Sequence of chain 1.F:
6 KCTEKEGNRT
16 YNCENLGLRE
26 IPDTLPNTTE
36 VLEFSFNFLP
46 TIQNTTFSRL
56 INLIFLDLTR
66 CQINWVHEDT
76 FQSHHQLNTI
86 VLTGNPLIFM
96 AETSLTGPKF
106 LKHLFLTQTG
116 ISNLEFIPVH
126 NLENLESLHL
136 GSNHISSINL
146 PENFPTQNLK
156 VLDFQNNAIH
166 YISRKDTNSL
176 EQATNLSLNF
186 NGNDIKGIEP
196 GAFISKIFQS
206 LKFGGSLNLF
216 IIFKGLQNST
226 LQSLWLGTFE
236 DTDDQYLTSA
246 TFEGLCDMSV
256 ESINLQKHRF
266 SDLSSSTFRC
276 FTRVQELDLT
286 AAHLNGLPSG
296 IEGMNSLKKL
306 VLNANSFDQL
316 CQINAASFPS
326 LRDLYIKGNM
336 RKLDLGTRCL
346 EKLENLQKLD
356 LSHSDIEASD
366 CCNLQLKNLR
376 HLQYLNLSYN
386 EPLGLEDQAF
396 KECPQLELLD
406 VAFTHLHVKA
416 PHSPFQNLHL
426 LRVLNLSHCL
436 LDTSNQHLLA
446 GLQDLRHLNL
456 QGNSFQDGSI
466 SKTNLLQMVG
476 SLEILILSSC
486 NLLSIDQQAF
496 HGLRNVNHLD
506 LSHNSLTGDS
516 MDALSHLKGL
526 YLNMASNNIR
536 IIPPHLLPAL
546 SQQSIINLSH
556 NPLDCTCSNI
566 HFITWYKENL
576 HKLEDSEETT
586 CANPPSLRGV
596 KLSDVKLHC

This small molecule binds to this protein.
Small molecule (SMILES): CC(=O)N[C@H]1[C@H](O[C@H]2[C@H](O)[C@@H](NC(C)=O)CO[C@@H]2CO)O[C@H](CO)[C@@H](O[C@@H]2O[C@H](CO)[C@@H](O)[C@H](O)[C@@H]2O)[C@@H]1O

Binding-site contacts:
Ligand atom C5 contacts residue ASN430 of chain 1.F at 3.6 Å.
Ligand atom N2 contacts residue ASP405 of chain 1.F at 2.8 Å (salt-bridge).
Ligand atom N2 contacts residue ALA407 of chain 1.F at 4.1 Å.
Ligand atom O3 contacts residue NAG2 of chain 1.BA at 3.5 Å.
Ligand atom C8 contacts residue NAG2 of chain 1.BA at 3.9 Å.
Ligand atom C6 contacts residue HIS452 of chain 1.F at 3.3 Å.
Ligand atom C6 contacts residue VAL428 of chain 1.F at 3.8 Å (hydrophobic).
Ligand atom C8 contacts residue HIS452 of chain 1.F at 3.6 Å.
Ligand atom O5 contacts residue NAG1 of chain 1.BA at 3.2 Å.
Ligand atom C7 contacts residue ASN430 of chain 1.F at 3.7 Å.
Ligand atom O6 contacts residue HIS452 of chain 1.F at 3.3 Å (h-bond).
Ligand atom C1 contacts residue ASN430 of chain 1.F at 1.4 Å.
Ligand atom C3 contacts residue ASN430 of chain 1.F at 3.8 Å.
Ligand atom C1 contacts residue ASP405 of chain 1.F at 3.6 Å.
Ligand atom C7 contacts residue ASP405 of chain 1.F at 3.8 Å.
Ligand atom C7 contacts residue NAG1 of chain 1.BA at 4.1 Å.
Ligand atom O7 contacts residue ASN430 of chain 1.F at 4.1 Å.
Ligand atom O5 contacts residue ASN430 of chain 1.F at 2.3 Å (h-bond).
Ligand atom C8 contacts residue TYR384 of chain 1.F at 3.5 Å (hydrophobic).
Ligand atom C4 contacts residue NAG1 of chain 1.BA at 4.0 Å.
Ligand atom C7 contacts residue ALA407 of chain 1.F at 4.0 Å (hydrophobic).
Ligand atom O3 contacts residue NAG1 of chain 1.BA at 3.0 Å (h-bond).
Ligand atom O3 contacts residue ASP405 of chain 1.F at 4.0 Å.
Ligand atom C8 contacts residue NAG1 of chain 1.BA at 3.5 Å.
Ligand atom C2 contacts residue ASN430 of chain 1.F at 2.5 Å.
Ligand atom N2 contacts residue ASN430 of chain 1.F at 2.9 Å (h-bond).
Ligand atom C8 contacts residue ALA407 of chain 1.F at 3.6 Å (hydrophobic).
Ligand atom C3 contacts residue NAG1 of chain 1.BA at 3.8 Å.
Ligand atom C1 contacts residue NAG1 of chain 1.BA at 3.7 Å.
Ligand atom C6 contacts residue NAG1 of chain 1.BA at 3.6 Å.
Ligand atom C8 contacts residue ASP405 of chain 1.F at 3.9 Å.
Ligand atom C7 contacts residue NAG2 of chain 1.BA at 3.7 Å.
Ligand atom O7 contacts residue LEU403 of chain 1.F at 3.6 Å.
Ligand atom C2 contacts residue ASP405 of chain 1.F at 3.4 Å.
Ligand atom C3 contacts residue ASP405 of chain 1.F at 3.5 Å.
Ligand atom O7 contacts residue NAG2 of chain 1.BA at 2.8 Å (h-bond).
Ligand atom O4 contacts residue NAG1 of chain 1.BA at 3.2 Å.
Ligand atom O2 contacts residue MAN8 of chain 1.BA at 4.0 Å.
Ligand atom O6 contacts residue NAG1 of chain 1.BA at 2.4 Å (h-bond).
Ligand atom N2 contacts residue NAG1 of chain 1.BA at 4.1 Å.